Sequence of chain 1.D:
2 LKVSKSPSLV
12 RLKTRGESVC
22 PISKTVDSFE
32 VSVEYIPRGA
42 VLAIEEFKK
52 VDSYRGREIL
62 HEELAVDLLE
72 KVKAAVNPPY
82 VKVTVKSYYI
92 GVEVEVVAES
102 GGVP

This protein binds this small molecule.
Small molecule (SMILES): [H]/N=C\c1c[nH]c2nc(N)[nH]c(=O)c12

Sequence of chain 1.H:
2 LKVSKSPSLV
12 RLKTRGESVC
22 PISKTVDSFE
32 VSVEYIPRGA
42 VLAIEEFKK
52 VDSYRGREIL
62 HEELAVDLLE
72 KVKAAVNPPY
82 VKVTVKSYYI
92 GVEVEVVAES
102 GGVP

Binding-site contacts:
Ligand atom N1 contacts residue GLU63 of chain 1.D at 2.7 Å (salt-bridge).
Ligand atom C8 contacts residue CYS21 of chain 1.D at 3.0 Å (hydrophobic).
Ligand atom N2 contacts residue GLU63 of chain 1.D at 3.0 Å (salt-bridge).
Ligand atom C2 contacts residue GLU63 of chain 1.D at 3.5 Å.
Ligand atom N1 contacts residue LEU61 of chain 1.D at 3.6 Å.
Ligand atom C8 contacts residue ILE23 of chain 1.D at 3.7 Å (hydrophobic).
Ligand atom C2 contacts residue LEU43 of chain 1.H at 4.1 Å (hydrophobic).
Ligand atom N2 contacts residue VAL42 of chain 1.H at 3.6 Å.
Ligand atom N77 contacts residue CYS21 of chain 1.D at 2.6 Å (h-bond).
Ligand atom N2 contacts residue ALA44 of chain 1.H at 3.9 Å.
Ligand atom C77 contacts residue CYS21 of chain 1.D at 1.7 Å (hydrophobic).
Ligand atom C8 contacts residue GLU46 of chain 1.H at 3.7 Å.
Ligand atom N9 contacts residue GLU46 of chain 1.H at 3.2 Å (salt-bridge).
Ligand atom N9 contacts residue TYR90 of chain 1.D at 4.0 Å.
Ligand atom C7 contacts residue ILE23 of chain 1.D at 4.0 Å (hydrophobic).
Ligand atom C2 contacts residue LEU2 of chain 1.H at 4.0 Å (hydrophobic).
Ligand atom N3 contacts residue ALA44 of chain 1.H at 3.9 Å.
Ligand atom O6 contacts residue LEU61 of chain 1.D at 3.4 Å.
Ligand atom N3 contacts residue ILE45 of chain 1.H at 3.2 Å (h-bond).
Ligand atom C2 contacts residue ILE45 of chain 1.H at 3.7 Å (hydrophobic).
Ligand atom N2 contacts residue LEU43 of chain 1.H at 2.9 Å (h-bond).
Ligand atom N77 contacts residue ASP28 of chain 1.D at 2.5 Å (salt-bridge).
Ligand atom N77 contacts residue HIS62 of chain 1.D at 3.9 Å.
Ligand atom C5 contacts residue LEU61 of chain 1.D at 3.6 Å (hydrophobic).
Ligand atom C77 contacts residue ASP28 of chain 1.D at 3.5 Å.
Ligand atom C7 contacts residue CYS21 of chain 1.D at 2.8 Å (hydrophobic).
Ligand atom C6 contacts residue GLU63 of chain 1.D at 3.6 Å.
Ligand atom O6 contacts residue HIS62 of chain 1.D at 2.9 Å.
Ligand atom N3 contacts residue LEU2 of chain 1.H at 3.8 Å.
Ligand atom N9 contacts residue ILE45 of chain 1.H at 3.8 Å.
Ligand atom N2 contacts residue ILE45 of chain 1.H at 3.6 Å.
Ligand atom N2 contacts residue LEU2 of chain 1.H at 3.9 Å.
Ligand atom C8 contacts residue TYR90 of chain 1.D at 3.3 Å (hydrophobic).
Ligand atom C6 contacts residue LEU61 of chain 1.D at 3.2 Å (hydrophobic).
Ligand atom N9 contacts residue ILE23 of chain 1.D at 4.0 Å.
Ligand atom C7 contacts residue TYR90 of chain 1.D at 4.1 Å (hydrophobic).
Ligand atom C4 contacts residue ILE45 of chain 1.H at 3.8 Å (hydrophobic).
Ligand atom C5 contacts residue ILE45 of chain 1.H at 4.0 Å (hydrophobic).
Ligand atom C6 contacts residue HIS62 of chain 1.D at 3.6 Å.
Ligand atom O6 contacts residue GLU63 of chain 1.D at 3.7 Å.